This protein binds this small molecule.
Small molecule (SMILES): CC(=O)N[C@@H]1[C@@H](O)[C@H](O)[C@@H](CO)O[C@H]1O

Binding-site contacts:
Ligand atom C1 contacts residue ASN333 of chain 1.C at 1.4 Å.
Ligand atom C7 contacts residue ASN333 of chain 1.C at 3.1 Å.
Ligand atom C3 contacts residue LEU271 of chain 1.C at 3.7 Å (hydrophobic).
Ligand atom O3 contacts residue LEU271 of chain 1.C at 3.7 Å.
Ligand atom C8 contacts residue LEU271 of chain 1.C at 3.3 Å (hydrophobic).
Ligand atom C5 contacts residue ASN333 of chain 1.C at 3.7 Å.
Ligand atom O7 contacts residue ASN333 of chain 1.C at 2.8 Å (h-bond).
Ligand atom C7 contacts residue LEU271 of chain 1.C at 3.5 Å (hydrophobic).
Ligand atom C3 contacts residue ASN333 of chain 1.C at 3.8 Å.
Ligand atom N2 contacts residue LEU271 of chain 1.C at 2.8 Å (h-bond).
Ligand atom C8 contacts residue LYS272 of chain 1.C at 3.6 Å.
Ligand atom N2 contacts residue ASN333 of chain 1.C at 2.9 Å (h-bond).
Ligand atom C4 contacts residue ASN333 of chain 1.C at 4.2 Å.
Ligand atom O5 contacts residue ASN333 of chain 1.C at 2.4 Å (h-bond).
Ligand atom C8 contacts residue ASN333 of chain 1.C at 4.3 Å.
Ligand atom C8 contacts residue SER331 of chain 1.C at 3.5 Å.
Ligand atom O6 contacts residue ASN333 of chain 1.C at 4.5 Å.
Ligand atom C2 contacts residue ASN333 of chain 1.C at 2.5 Å.
Ligand atom C2 contacts residue LEU271 of chain 1.C at 3.8 Å (hydrophobic).
Ligand atom C8 contacts residue ARG332 of chain 1.C at 4.2 Å.

Sequence of chain 1.C:
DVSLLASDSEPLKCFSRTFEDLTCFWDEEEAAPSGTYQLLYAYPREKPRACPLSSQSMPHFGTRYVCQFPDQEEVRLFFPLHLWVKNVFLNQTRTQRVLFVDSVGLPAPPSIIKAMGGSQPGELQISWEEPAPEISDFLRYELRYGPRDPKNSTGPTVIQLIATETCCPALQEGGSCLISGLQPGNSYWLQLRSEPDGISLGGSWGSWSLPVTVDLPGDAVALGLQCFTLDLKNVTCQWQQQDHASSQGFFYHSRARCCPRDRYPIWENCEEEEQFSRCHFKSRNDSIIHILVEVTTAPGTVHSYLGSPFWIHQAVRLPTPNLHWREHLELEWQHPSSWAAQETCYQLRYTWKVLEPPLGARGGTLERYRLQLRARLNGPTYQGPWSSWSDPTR